Binding-site contacts:
Ligand atom O17 contacts residue PRO60 of chain 1.C at 3.9 Å.
Ligand atom C2 contacts residue TYR122 of chain 1.C at 3.7 Å (hydrophobic).
Ligand atom C1 contacts residue TYR69 of chain 1.C at 3.3 Å (hydrophobic).
Ligand atom C8 contacts residue ASN116 of chain 1.C at 3.7 Å.
Ligand atom C10 contacts residue TYR122 of chain 1.C at 3.8 Å (hydrophobic).
Ligand atom C13 contacts residue PRO60 of chain 1.C at 3.6 Å (hydrophobic).
Ligand atom C1 contacts residue TYR122 of chain 1.C at 4.0 Å (hydrophobic).
Ligand atom N7 contacts residue PRO60 of chain 1.C at 3.9 Å.
Ligand atom C13 contacts residue VAL65 of chain 1.C at 3.8 Å (hydrophobic).
Ligand atom C14 contacts residue PRO60 of chain 1.C at 3.5 Å (hydrophobic).
Ligand atom N11 contacts residue ALA70 of chain 1.C at 4.0 Å.
Ligand atom C8 contacts residue TYR122 of chain 1.C at 4.1 Å (hydrophobic).
Ligand atom N11 contacts residue TYR122 of chain 1.C at 4.1 Å.
Ligand atom C2 contacts residue ALA70 of chain 1.C at 3.9 Å (hydrophobic).
Ligand atom O9 contacts residue ASN116 of chain 1.C at 2.7 Å (h-bond).
Ligand atom N11 contacts residue ASN116 of chain 1.C at 3.1 Å (h-bond).
Ligand atom O9 contacts residue TYR73 of chain 1.C at 4.0 Å.
Ligand atom C25 contacts residue PRO60 of chain 1.C at 4.0 Å (hydrophobic).
Ligand atom C21 contacts residue TYR69 of chain 1.C at 3.8 Å (hydrophobic).
Ligand atom C15 contacts residue PRO60 of chain 1.C at 3.7 Å (hydrophobic).
Ligand atom C3 contacts residue TYR122 of chain 1.C at 3.4 Å (hydrophobic).
Ligand atom C19 contacts residue TYR122 of chain 1.C at 3.0 Å (hydrophobic).
Ligand atom C16 contacts residue PRO60 of chain 1.C at 4.1 Å (hydrophobic).
Ligand atom C20 contacts residue TRP59 of chain 1.C at 4.0 Å (hydrophobic).
Ligand atom C15 contacts residue PHE61 of chain 1.C at 3.5 Å (hydrophobic).
Ligand atom N11 contacts residue TYR115 of chain 1.C at 3.9 Å.
Ligand atom C6 contacts residue VAL65 of chain 1.C at 3.8 Å (hydrophobic).
Ligand atom C15 contacts residue TYR122 of chain 1.C at 3.5 Å (hydrophobic).
Ligand atom C15 contacts residue CYS112 of chain 1.C at 3.4 Å (hydrophobic).
Ligand atom C2 contacts residue ASN116 of chain 1.C at 4.0 Å.
Ligand atom C10 contacts residue ASN116 of chain 1.C at 3.9 Å.
Ligand atom C6 contacts residue PRO60 of chain 1.C at 3.2 Å (hydrophobic).
Ligand atom N7 contacts residue VAL65 of chain 1.C at 3.7 Å.
Ligand atom C5 contacts residue TYR122 of chain 1.C at 3.9 Å (hydrophobic).
Ligand atom C19 contacts residue TRP59 of chain 1.C at 3.5 Å (hydrophobic).
Ligand atom C22 contacts residue TYR69 of chain 1.C at 4.0 Å (hydrophobic).
Ligand atom C25 contacts residue TRP59 of chain 1.C at 4.0 Å (hydrophobic).
Ligand atom C14 contacts residue PHE61 of chain 1.C at 3.5 Å (hydrophobic).
Ligand atom C4 contacts residue TYR122 of chain 1.C at 3.6 Å (hydrophobic).
Ligand atom C1 contacts residue ALA70 of chain 1.C at 4.1 Å (hydrophobic).

Sequence of chain 1.C:
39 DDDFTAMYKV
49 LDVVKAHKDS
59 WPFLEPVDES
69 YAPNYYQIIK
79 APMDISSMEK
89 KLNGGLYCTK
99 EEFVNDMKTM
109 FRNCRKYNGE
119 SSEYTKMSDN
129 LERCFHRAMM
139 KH

The small molecule below binds the protein below.
Small molecule (SMILES): C=CCn1cc(C(=O)N(C)C2CCN([C@@H](C)c3ccccc3)CC2)c2cc(C)[nH]c2c1=O